This protein binds this small molecule.
Small molecule (SMILES): CCS(=O)(=O)Nc1ccc(Oc2c(C)cc(F)cc2C)c(-c2cn(C)c(=O)c3cc(-c4cc(C)c(OCCO)c(C)c4)oc23)c1

Sequence of chain 1.B:
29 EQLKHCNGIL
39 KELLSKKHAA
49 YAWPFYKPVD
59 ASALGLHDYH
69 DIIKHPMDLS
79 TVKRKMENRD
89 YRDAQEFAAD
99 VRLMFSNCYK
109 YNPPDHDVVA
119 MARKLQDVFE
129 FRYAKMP

Binding-site contacts:
Ligand atom CAE contacts residue PRO52 of chain 1.A at 3.8 Å (hydrophobic).
Ligand atom CBC contacts residue TRP51 of chain 1.A at 3.1 Å (hydrophobic).
Ligand atom CBE contacts residue LEU64 of chain 1.A at 3.9 Å (hydrophobic).
Ligand atom CAK contacts residue LEU62 of chain 1.A at 3.7 Å (hydrophobic).
Ligand atom CBQ contacts residue VAL57 of chain 1.A at 3.6 Å (hydrophobic).
Ligand atom CBG contacts residue LEU64 of chain 1.A at 3.8 Å (hydrophobic).
Ligand atom CBC contacts residue VAL116 of chain 1.A at 3.6 Å (hydrophobic).
Ligand atom CAU contacts residue TRP51 of chain 1.A at 3.6 Å (hydrophobic).
Ligand atom OAR contacts residue VAL57 of chain 1.A at 3.5 Å.
Ligand atom CBP contacts residue ALA48 of chain 1.B at 3.9 Å (hydrophobic).
Ligand atom CAZ contacts residue TRP51 of chain 1.B at 3.6 Å (hydrophobic).
Ligand atom CAN contacts residue TRP51 of chain 1.A at 3.5 Å (hydrophobic).
Ligand atom CAM contacts residue TRP51 of chain 1.B at 3.7 Å (hydrophobic).
Ligand atom CAX contacts residue TRP51 of chain 1.A at 3.5 Å (hydrophobic).
Ligand atom CAY contacts residue TRP51 of chain 1.A at 3.9 Å (hydrophobic).
Ligand atom CAT contacts residue PRO52 of chain 1.A at 3.6 Å (hydrophobic).
Ligand atom CBA contacts residue TRP51 of chain 1.B at 3.4 Å (hydrophobic).
Ligand atom OAR contacts residue PRO56 of chain 1.A at 3.6 Å.
Ligand atom CAT contacts residue PRO56 of chain 1.A at 3.5 Å (hydrophobic).
Ligand atom CAE contacts residue VAL116 of chain 1.A at 3.7 Å (hydrophobic).
Ligand atom FBS contacts residue MET119 of chain 1.B at 3.3 Å.
Ligand atom CBB contacts residue TRP51 of chain 1.B at 3.5 Å (hydrophobic).
Ligand atom CBB contacts residue HIS114 of chain 1.A at 3.7 Å.
Ligand atom CAI contacts residue ASN110 of chain 1.A at 3.1 Å.
Ligand atom CBJ contacts residue ASN110 of chain 1.A at 3.6 Å.
Ligand atom NAD contacts residue VAL57 of chain 1.A at 3.6 Å.
Ligand atom CAM contacts residue TRP51 of chain 1.A at 3.4 Å (hydrophobic).
Ligand atom CAT contacts residue LYS55 of chain 1.A at 3.6 Å.
Ligand atom CBQ contacts residue PHE53 of chain 1.A at 3.8 Å (hydrophobic).
Ligand atom OAR contacts residue LEU62 of chain 1.A at 3.5 Å.
Ligand atom CBC contacts residue PRO52 of chain 1.A at 3.6 Å (hydrophobic).
Ligand atom OAR contacts residue ASP58 of chain 1.A at 2.8 Å (salt-bridge).
Ligand atom CAN contacts residue TRP51 of chain 1.B at 3.8 Å (hydrophobic).
Ligand atom OBR contacts residue ASN110 of chain 1.A at 2.9 Å (h-bond).
Ligand atom CBD contacts residue TRP51 of chain 1.B at 3.4 Å (hydrophobic).
Ligand atom CAC contacts residue ASN110 of chain 1.A at 3.7 Å.
Ligand atom CAU contacts residue PRO52 of chain 1.A at 3.7 Å (hydrophobic).
Ligand atom NAD contacts residue VAL116 of chain 1.A at 3.7 Å.
Ligand atom FBS contacts residue JGR1 of chain 1.J at 3.4 Å.
Ligand atom CAY contacts residue JGR1 of chain 1.J at 3.8 Å.

Sequence of chain 1.A:
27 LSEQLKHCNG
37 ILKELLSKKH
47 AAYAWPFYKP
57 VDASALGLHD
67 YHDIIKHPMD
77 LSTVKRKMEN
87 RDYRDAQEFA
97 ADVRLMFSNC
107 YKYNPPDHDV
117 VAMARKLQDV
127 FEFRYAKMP